Sequence of chain 1.A:
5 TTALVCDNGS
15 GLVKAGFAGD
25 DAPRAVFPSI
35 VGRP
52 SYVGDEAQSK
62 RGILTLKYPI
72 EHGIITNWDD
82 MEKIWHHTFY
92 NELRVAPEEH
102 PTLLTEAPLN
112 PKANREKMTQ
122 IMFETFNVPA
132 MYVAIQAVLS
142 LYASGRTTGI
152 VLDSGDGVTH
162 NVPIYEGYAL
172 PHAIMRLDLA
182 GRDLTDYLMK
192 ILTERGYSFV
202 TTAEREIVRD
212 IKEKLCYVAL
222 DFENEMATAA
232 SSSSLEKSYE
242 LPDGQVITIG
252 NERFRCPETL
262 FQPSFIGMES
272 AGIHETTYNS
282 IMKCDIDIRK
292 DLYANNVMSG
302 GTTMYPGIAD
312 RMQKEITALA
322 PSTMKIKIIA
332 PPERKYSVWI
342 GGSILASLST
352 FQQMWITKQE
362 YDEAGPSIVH

A small-molecule ligand and the protein it binds are described below.
Small molecule (SMILES): C/C1=C/C(=O)O[C@@H]2C[C@@H](CC[C@H](C)/C=C\CC1)O[C@@](O)([C@@H]1CSC(=O)N1)C2

Sequence of chain 1.B:
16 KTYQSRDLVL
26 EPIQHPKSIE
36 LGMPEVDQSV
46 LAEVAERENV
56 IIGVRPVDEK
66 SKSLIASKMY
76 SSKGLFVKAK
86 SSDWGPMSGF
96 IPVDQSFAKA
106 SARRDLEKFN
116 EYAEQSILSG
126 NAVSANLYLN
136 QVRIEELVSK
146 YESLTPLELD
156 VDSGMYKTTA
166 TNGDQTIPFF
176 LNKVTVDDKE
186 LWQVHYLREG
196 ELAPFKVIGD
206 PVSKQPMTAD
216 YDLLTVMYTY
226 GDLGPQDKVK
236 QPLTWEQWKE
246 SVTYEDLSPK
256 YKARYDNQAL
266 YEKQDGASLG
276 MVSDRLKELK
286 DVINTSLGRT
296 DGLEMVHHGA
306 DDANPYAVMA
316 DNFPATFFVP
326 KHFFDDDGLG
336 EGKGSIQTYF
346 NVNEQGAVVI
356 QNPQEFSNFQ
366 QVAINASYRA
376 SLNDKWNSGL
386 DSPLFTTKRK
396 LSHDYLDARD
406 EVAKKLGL

Binding-site contacts:
Ligand atom C15 contacts residue GLU207 of chain 1.A at 3.7 Å.
Ligand atom O3 contacts residue GLU207 of chain 1.A at 3.7 Å.
Ligand atom C2 contacts residue ARG210 of chain 1.A at 3.6 Å.
Ligand atom C5 contacts residue GLU207 of chain 1.A at 3.4 Å.
Ligand atom C15 contacts residue TYR69 of chain 1.A at 3.8 Å (hydrophobic).
Ligand atom C16 contacts residue TYR69 of chain 1.A at 3.6 Å (hydrophobic).
Ligand atom C7 contacts residue GLN59 of chain 1.A at 3.2 Å.
Ligand atom S1 contacts residue GLU207 of chain 1.A at 3.5 Å (salt-bridge).
Ligand atom C6 contacts residue PRO32 of chain 1.A at 3.7 Å (hydrophobic).
Ligand atom C8 contacts residue GLU207 of chain 1.A at 3.7 Å.
Ligand atom C13 contacts residue GLY15 of chain 1.A at 3.6 Å.
Ligand atom C11 contacts residue TYR69 of chain 1.A at 3.6 Å (hydrophobic).
Ligand atom O4 contacts residue GLU207 of chain 1.A at 2.8 Å (salt-bridge).
Ligand atom C6 contacts residue GLN59 of chain 1.A at 3.4 Å.
Ligand atom O3 contacts residue TYR69 of chain 1.A at 2.7 Å (h-bond).
Ligand atom C19 contacts residue ARG210 of chain 1.A at 3.7 Å.
Ligand atom C9 contacts residue TYR69 of chain 1.A at 3.4 Å (hydrophobic).
Ligand atom C12 contacts residue GLY15 of chain 1.A at 3.0 Å.
Ligand atom O4 contacts residue ARG210 of chain 1.A at 3.1 Å (salt-bridge).
Ligand atom C10 contacts residue TYR69 of chain 1.A at 3.3 Å (hydrophobic).
Ligand atom C18 contacts residue ARG210 of chain 1.A at 3.6 Å.
Ligand atom C16 contacts residue ASP157 of chain 1.A at 3.6 Å.
Ligand atom O5 contacts residue GLY182 of chain 1.A at 3.6 Å (h-bond).
Ligand atom S1 contacts residue ARG206 of chain 1.A at 3.7 Å.
Ligand atom C18 contacts residue ASP157 of chain 1.A at 3.7 Å.
Ligand atom O5 contacts residue ADP1 of chain 1.F at 3.7 Å.
Ligand atom C10 contacts residue ILE34 of chain 1.A at 3.7 Å (hydrophobic).
Ligand atom O5 contacts residue ARG210 of chain 1.A at 3.4 Å.
Ligand atom N1 contacts residue ARG183 of chain 1.A at 3.7 Å.
Ligand atom S1 contacts residue THR186 of chain 1.A at 3.7 Å.
Ligand atom C20 contacts residue GLU207 of chain 1.A at 3.7 Å.
Ligand atom O1 contacts residue LEU16 of chain 1.A at 3.6 Å.
Ligand atom O5 contacts residue LYS213 of chain 1.A at 3.5 Å (salt-bridge).
Ligand atom N1 contacts residue ASP157 of chain 1.A at 2.8 Å (salt-bridge).
Ligand atom C14 contacts residue ASP157 of chain 1.A at 3.5 Å.
Ligand atom C17 contacts residue TYR69 of chain 1.A at 3.5 Å (hydrophobic).
Ligand atom O5 contacts residue THR186 of chain 1.A at 2.5 Å (h-bond).
Ligand atom C17 contacts residue GLU207 of chain 1.A at 3.4 Å.
Ligand atom C18 contacts residue THR186 of chain 1.A at 3.5 Å.
Ligand atom C17 contacts residue ARG206 of chain 1.A at 3.7 Å.